Binding-site contacts:
Ligand atom CN contacts residue LYS180 of chain 2.A at 4.0 Å.
Ligand atom O contacts residue ALA176 of chain 2.A at 4.2 Å.
Ligand atom O1 contacts residue ASN181 of chain 2.A at 3.8 Å.
Ligand atom O contacts residue CYS2 of chain 2.A at 3.9 Å.
Ligand atom C contacts residue CYS2 of chain 2.A at 4.2 Å (hydrophobic).
Ligand atom SD contacts residue CYS185 of chain 2.A at 3.6 Å.
Ligand atom OG contacts residue CYS2 of chain 2.A at 3.5 Å.
Ligand atom O1 contacts residue ARG179 of chain 2.A at 3.6 Å.
Ligand atom O1 contacts residue ZN1 of chain 2.N at 2.6 Å.
Ligand atom CA contacts residue CYS2 of chain 2.A at 3.8 Å (hydrophobic).
Ligand atom CG contacts residue ZN1 of chain 2.N at 3.3 Å.
Ligand atom CB contacts residue CYS2 of chain 2.A at 4.4 Å (hydrophobic).
Ligand atom CN contacts residue PRO182 of chain 2.A at 3.8 Å (hydrophobic).
Ligand atom SD contacts residue ASP172 of chain 2.A at 3.6 Å.
Ligand atom C contacts residue CYS2 of chain 2.A at 3.4 Å (hydrophobic).
Ligand atom CB contacts residue ZN1 of chain 2.N at 2.8 Å.
Ligand atom C contacts residue ZN1 of chain 2.N at 4.0 Å.
Ligand atom CE contacts residue ZN1 of chain 2.N at 3.1 Å.
Ligand atom CE contacts residue ALA176 of chain 2.A at 2.9 Å (hydrophobic).
Ligand atom CB contacts residue PRO182 of chain 2.A at 3.8 Å (hydrophobic).
Ligand atom OG contacts residue ALA176 of chain 2.A at 3.7 Å.
Ligand atom CN contacts residue ASN181 of chain 2.A at 4.3 Å.
Ligand atom C contacts residue GLU1 of chain 2.A at 3.5 Å.
Ligand atom N contacts residue ZN1 of chain 2.N at 3.3 Å.
Ligand atom CE contacts residue ASP172 of chain 2.A at 3.1 Å.
Ligand atom CN contacts residue ZN1 of chain 2.N at 3.2 Å.
Ligand atom N contacts residue ZN1 of chain 2.N at 3.8 Å.
Ligand atom N contacts residue CYS2 of chain 2.A at 4.3 Å.
Ligand atom O1 contacts residue LYS180 of chain 2.A at 3.8 Å.
Ligand atom N contacts residue PRO182 of chain 2.A at 3.9 Å.
Ligand atom O1 contacts residue PRO182 of chain 2.A at 4.0 Å.
Ligand atom O contacts residue GLU1 of chain 2.A at 2.9 Å (salt-bridge).
Ligand atom SD contacts residue ZN1 of chain 2.N at 3.2 Å.
Ligand atom O1 contacts residue CYS185 of chain 2.A at 4.2 Å.
Ligand atom O contacts residue CYS2 of chain 2.A at 3.4 Å (h-bond).
Ligand atom CE contacts residue CYS185 of chain 2.A at 3.6 Å (hydrophobic).
Ligand atom CA contacts residue ZN1 of chain 2.N at 3.2 Å.

Sequence of chain 2.A:
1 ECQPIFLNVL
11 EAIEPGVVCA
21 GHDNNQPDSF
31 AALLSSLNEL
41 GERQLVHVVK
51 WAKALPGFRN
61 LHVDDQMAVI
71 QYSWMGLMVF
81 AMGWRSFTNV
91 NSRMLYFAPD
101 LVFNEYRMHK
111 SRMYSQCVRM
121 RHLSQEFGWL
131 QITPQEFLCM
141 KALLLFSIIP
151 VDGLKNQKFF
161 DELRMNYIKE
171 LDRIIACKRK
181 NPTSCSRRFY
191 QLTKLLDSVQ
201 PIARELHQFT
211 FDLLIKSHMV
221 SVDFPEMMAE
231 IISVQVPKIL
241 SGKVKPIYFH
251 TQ

A protein and the small-molecule ligand that binds it are described below.
Small molecule (SMILES): CSCC[C@H](NC=O)C(=O)N[C@@H](CO)C(=O)N[C@H](C=O)CC(=O)O